Sequence of chain 1.Q:
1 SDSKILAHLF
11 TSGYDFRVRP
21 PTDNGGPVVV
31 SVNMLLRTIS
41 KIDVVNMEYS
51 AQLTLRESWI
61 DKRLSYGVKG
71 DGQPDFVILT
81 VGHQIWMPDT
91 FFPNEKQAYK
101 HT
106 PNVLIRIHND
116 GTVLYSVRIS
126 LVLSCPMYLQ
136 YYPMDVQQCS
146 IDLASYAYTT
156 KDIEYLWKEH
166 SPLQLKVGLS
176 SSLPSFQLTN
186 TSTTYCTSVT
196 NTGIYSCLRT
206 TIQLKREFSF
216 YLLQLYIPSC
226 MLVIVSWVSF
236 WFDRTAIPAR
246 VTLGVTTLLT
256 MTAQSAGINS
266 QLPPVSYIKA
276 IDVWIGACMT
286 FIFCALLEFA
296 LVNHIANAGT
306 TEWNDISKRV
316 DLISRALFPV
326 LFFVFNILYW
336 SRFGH

The protein below binds the small molecule below.
Small molecule (SMILES): CC(=O)N[C@@H]1[C@@H](O)[C@H](O)[C@@H](CO)O[C@H]1O

Binding-site contacts:
Ligand atom C4 contacts residue ASN185 of chain 1.Q at 4.2 Å.
Ligand atom O5 contacts residue ASN185 of chain 1.Q at 2.3 Å (h-bond).
Ligand atom O5 contacts residue THR186 of chain 1.Q at 4.0 Å.
Ligand atom O6 contacts residue THR186 of chain 1.Q at 3.9 Å.
Ligand atom O7 contacts residue ASN185 of chain 1.Q at 3.5 Å (h-bond).
Ligand atom C8 contacts residue ASN185 of chain 1.Q at 3.8 Å.
Ligand atom O7 contacts residue GLN208 of chain 1.Q at 4.4 Å.
Ligand atom C7 contacts residue ASN185 of chain 1.Q at 3.2 Å.
Ligand atom C2 contacts residue ASN185 of chain 1.Q at 2.5 Å.
Ligand atom N2 contacts residue ASN185 of chain 1.Q at 3.0 Å (h-bond).
Ligand atom C5 contacts residue ASN185 of chain 1.Q at 3.6 Å.
Ligand atom C1 contacts residue ASN185 of chain 1.Q at 1.4 Å.
Ligand atom C6 contacts residue THR186 of chain 1.Q at 4.3 Å.
Ligand atom C3 contacts residue ASN185 of chain 1.Q at 3.8 Å.